Binding-site contacts:
Ligand atom CG1 contacts residue TYR31 of chain 1.B at 3.5 Å (hydrophobic).
Ligand atom N contacts residue TYR101 of chain 1.B at 3.2 Å (h-bond).
Ligand atom CD2 contacts residue ASP31 of chain 1.A at 3.5 Å.
Ligand atom C contacts residue LEU101 of chain 1.A at 3.5 Å (hydrophobic).
Ligand atom O contacts residue TYR101 of chain 1.B at 2.9 Å (h-bond).
Ligand atom CA contacts residue GLU33 of chain 1.A at 3.5 Å.
Ligand atom C contacts residue LEU102 of chain 1.A at 3.6 Å (hydrophobic).
Ligand atom N contacts residue GLU39 of chain 1.B at 2.3 Å (salt-bridge).
Ligand atom CD2 contacts residue THR30 of chain 1.A at 3.1 Å.
Ligand atom CD1 contacts residue TYR57 of chain 1.A at 3.6 Å (hydrophobic).
Ligand atom CA contacts residue ASP31 of chain 1.A at 3.7 Å.
Ligand atom O contacts residue LEU101 of chain 1.A at 3.4 Å.
Ligand atom O contacts residue LEU101 of chain 1.A at 3.2 Å.
Ligand atom O contacts residue TYR57 of chain 1.A at 3.4 Å.
Ligand atom CE1 contacts residue GLU54 of chain 1.A at 3.5 Å.
Ligand atom C contacts residue TYR101 of chain 1.B at 3.5 Å (hydrophobic).
Ligand atom CG1 contacts residue GLU33 of chain 1.A at 3.7 Å.
Ligand atom CG2 contacts residue GLY96 of chain 1.B at 3.4 Å.
Ligand atom CE2 contacts residue ASP31 of chain 1.A at 3.5 Å.
Ligand atom N contacts residue GLU33 of chain 1.A at 2.9 Å (salt-bridge).
Ligand atom CA contacts residue GLU39 of chain 1.B at 3.6 Å.
Ligand atom O contacts residue LEU102 of chain 1.A at 2.8 Å (h-bond).
Ligand atom O contacts residue LEU101 of chain 1.A at 3.3 Å.
Ligand atom CG2 contacts residue TYR31 of chain 1.B at 3.6 Å (hydrophobic).
Ligand atom O contacts residue GLY103 of chain 1.A at 3.2 Å (h-bond).
Ligand atom CG contacts residue THR30 of chain 1.A at 3.2 Å.
Ligand atom O contacts residue LEU102 of chain 1.A at 3.6 Å.
Ligand atom CB contacts residue TYR101 of chain 1.B at 3.5 Å (hydrophobic).
Ligand atom C contacts residue GLY96 of chain 1.B at 3.4 Å.
Ligand atom CA contacts residue GLY96 of chain 1.B at 3.6 Å.
Ligand atom N contacts residue GLU33 of chain 1.A at 3.4 Å (salt-bridge).
Ligand atom CA contacts residue LEU101 of chain 1.A at 3.6 Å (hydrophobic).
Ligand atom CB contacts residue GLY96 of chain 1.B at 3.4 Å.
Ligand atom O contacts residue LEU101 of chain 1.A at 3.3 Å.
Ligand atom CB contacts residue THR30 of chain 1.A at 3.2 Å.
Ligand atom O contacts residue GLU33 of chain 1.A at 3.4 Å (salt-bridge).
Ligand atom N contacts residue GLY103 of chain 1.A at 3.0 Å (h-bond).
Ligand atom N contacts residue GLY96 of chain 1.B at 2.6 Å (h-bond).
Ligand atom CA contacts residue GLY96 of chain 1.B at 3.3 Å.
Ligand atom CD1 contacts residue GLU54 of chain 1.A at 3.5 Å.

Sequence of chain 1.B:
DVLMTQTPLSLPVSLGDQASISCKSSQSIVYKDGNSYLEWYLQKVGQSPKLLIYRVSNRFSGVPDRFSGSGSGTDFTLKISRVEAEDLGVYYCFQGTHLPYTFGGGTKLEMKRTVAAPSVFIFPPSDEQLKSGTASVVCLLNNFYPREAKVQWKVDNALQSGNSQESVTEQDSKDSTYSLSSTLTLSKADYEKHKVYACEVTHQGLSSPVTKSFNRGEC

Sequence of chain 1.A:
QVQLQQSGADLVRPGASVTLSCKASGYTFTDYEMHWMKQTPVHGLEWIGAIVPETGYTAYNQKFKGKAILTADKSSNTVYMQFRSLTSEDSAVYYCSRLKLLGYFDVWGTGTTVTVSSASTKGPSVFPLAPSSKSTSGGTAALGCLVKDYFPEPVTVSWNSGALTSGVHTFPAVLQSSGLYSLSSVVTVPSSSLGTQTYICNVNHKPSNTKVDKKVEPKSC

The protein below binds the small molecule below.
Small molecule (SMILES): CC[C@H](C)[C@H](NC(=O)CNC(=O)[C@@H](NC(=O)[C@H](C)N)C(C)C)C(=O)NCC(=O)N[C@@H](C)C(=O)N[C@H](C(=O)N[C@H](C=O)Cc1ccccc1)C(C)C